Binding-site contacts:
Ligand atom CL1 contacts residue LEU25 of chain 42.C at 3.7 Å.
Ligand atom N3A contacts residue ALA24 of chain 42.C at 3.8 Å.
Ligand atom N3A contacts residue TYR152 of chain 42.A at 4.0 Å.
Ligand atom O1B contacts residue VAL188 of chain 42.A at 3.7 Å.
Ligand atom C5A contacts residue VAL176 of chain 42.A at 3.5 Å (hydrophobic).
Ligand atom C2A contacts residue TYR152 of chain 42.A at 3.8 Å (hydrophobic).
Ligand atom CL1 contacts residue VAL188 of chain 42.A at 3.7 Å.
Ligand atom O1 contacts residue ILE104 of chain 42.A at 3.4 Å.
Ligand atom C3B contacts residue PHE186 of chain 42.A at 3.9 Å (hydrophobic).
Ligand atom C1C contacts residue TYR128 of chain 42.A at 3.3 Å (hydrophobic).
Ligand atom C6B contacts residue TYR152 of chain 42.A at 3.9 Å (hydrophobic).
Ligand atom C4A contacts residue PRO174 of chain 42.A at 3.0 Å (hydrophobic).
Ligand atom C5 contacts residue TYR128 of chain 42.A at 3.8 Å (hydrophobic).
Ligand atom O1A contacts residue PHE186 of chain 42.A at 3.4 Å.
Ligand atom C3C contacts residue ILE104 of chain 42.A at 3.7 Å (hydrophobic).
Ligand atom C4A contacts residue SER175 of chain 42.A at 3.7 Å.
Ligand atom C3C contacts residue TYR152 of chain 42.A at 3.8 Å (hydrophobic).
Ligand atom C5B contacts residue TYR152 of chain 42.A at 3.7 Å (hydrophobic).
Ligand atom CL2 contacts residue MET224 of chain 42.A at 3.4 Å.
Ligand atom C4B contacts residue PHE186 of chain 42.A at 3.9 Å (hydrophobic).
Ligand atom C31 contacts residue LEU106 of chain 42.A at 4.0 Å (hydrophobic).
Ligand atom C2B contacts residue TYR128 of chain 42.A at 3.9 Å (hydrophobic).
Ligand atom C3 contacts residue LEU106 of chain 42.A at 3.8 Å (hydrophobic).
Ligand atom C4 contacts residue LEU106 of chain 42.A at 3.9 Å (hydrophobic).
Ligand atom CL1 contacts residue TYR152 of chain 42.A at 3.9 Å.
Ligand atom C4A contacts residue ALA150 of chain 42.A at 4.0 Å (hydrophobic).
Ligand atom C2B contacts residue MET224 of chain 42.A at 4.0 Å (hydrophobic).
Ligand atom C5A contacts residue PHE186 of chain 42.A at 4.0 Å (hydrophobic).
Ligand atom C4B contacts residue TYR152 of chain 42.A at 3.6 Å (hydrophobic).
Ligand atom N2 contacts residue MET221 of chain 42.A at 3.5 Å (h-bond).
Ligand atom N3A contacts residue PRO174 of chain 42.A at 3.3 Å (h-bond).
Ligand atom C5A contacts residue ALA150 of chain 42.A at 3.5 Å (hydrophobic).
Ligand atom C3B contacts residue MET224 of chain 42.A at 3.6 Å (hydrophobic).
Ligand atom C1B contacts residue VAL188 of chain 42.A at 4.0 Å (hydrophobic).
Ligand atom O1 contacts residue MET221 of chain 42.A at 3.5 Å (h-bond).
Ligand atom O1A contacts residue MET224 of chain 42.A at 3.5 Å (h-bond).
Ligand atom C2A contacts residue PHE186 of chain 42.A at 3.8 Å (hydrophobic).
Ligand atom CL2 contacts residue ILE104 of chain 42.A at 3.5 Å.
Ligand atom C2C contacts residue VAL191 of chain 42.A at 4.0 Å (hydrophobic).
Ligand atom CL2 contacts residue TYR128 of chain 42.A at 3.2 Å.

Sequence of chain 42.A:
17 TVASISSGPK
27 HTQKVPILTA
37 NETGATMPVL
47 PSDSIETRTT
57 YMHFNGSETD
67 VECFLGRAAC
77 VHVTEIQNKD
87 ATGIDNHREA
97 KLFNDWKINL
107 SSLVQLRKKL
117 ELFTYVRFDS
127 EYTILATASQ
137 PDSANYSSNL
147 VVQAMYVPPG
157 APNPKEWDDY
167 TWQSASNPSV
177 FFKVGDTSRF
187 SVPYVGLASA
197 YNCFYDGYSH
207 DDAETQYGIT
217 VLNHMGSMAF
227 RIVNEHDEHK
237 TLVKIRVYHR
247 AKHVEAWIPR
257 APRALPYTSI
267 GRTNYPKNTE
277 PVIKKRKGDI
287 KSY

Sequence of chain 43.C:
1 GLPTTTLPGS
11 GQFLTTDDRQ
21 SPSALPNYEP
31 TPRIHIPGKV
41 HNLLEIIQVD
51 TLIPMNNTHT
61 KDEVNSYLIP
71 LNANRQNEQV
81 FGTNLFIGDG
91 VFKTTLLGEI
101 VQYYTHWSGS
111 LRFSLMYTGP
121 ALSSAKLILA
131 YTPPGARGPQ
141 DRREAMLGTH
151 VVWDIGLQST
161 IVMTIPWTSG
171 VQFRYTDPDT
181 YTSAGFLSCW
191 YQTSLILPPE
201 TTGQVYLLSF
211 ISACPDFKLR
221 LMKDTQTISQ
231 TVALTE

The protein below binds the small molecule below.
Small molecule (SMILES): Cc1cc(CCCOc2c(Cl)cc(C3=NCCO3)cc2Cl)on1

Sequence of chain 42.C:
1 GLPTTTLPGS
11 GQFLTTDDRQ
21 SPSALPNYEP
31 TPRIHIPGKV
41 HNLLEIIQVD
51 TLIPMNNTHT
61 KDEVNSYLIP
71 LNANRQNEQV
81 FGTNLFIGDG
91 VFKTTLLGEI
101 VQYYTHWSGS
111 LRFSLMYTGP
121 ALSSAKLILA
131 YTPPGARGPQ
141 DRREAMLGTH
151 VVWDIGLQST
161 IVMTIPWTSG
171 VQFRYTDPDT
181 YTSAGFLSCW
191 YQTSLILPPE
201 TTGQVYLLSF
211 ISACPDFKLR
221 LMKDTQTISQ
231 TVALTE